Sequence of chain 1.A:
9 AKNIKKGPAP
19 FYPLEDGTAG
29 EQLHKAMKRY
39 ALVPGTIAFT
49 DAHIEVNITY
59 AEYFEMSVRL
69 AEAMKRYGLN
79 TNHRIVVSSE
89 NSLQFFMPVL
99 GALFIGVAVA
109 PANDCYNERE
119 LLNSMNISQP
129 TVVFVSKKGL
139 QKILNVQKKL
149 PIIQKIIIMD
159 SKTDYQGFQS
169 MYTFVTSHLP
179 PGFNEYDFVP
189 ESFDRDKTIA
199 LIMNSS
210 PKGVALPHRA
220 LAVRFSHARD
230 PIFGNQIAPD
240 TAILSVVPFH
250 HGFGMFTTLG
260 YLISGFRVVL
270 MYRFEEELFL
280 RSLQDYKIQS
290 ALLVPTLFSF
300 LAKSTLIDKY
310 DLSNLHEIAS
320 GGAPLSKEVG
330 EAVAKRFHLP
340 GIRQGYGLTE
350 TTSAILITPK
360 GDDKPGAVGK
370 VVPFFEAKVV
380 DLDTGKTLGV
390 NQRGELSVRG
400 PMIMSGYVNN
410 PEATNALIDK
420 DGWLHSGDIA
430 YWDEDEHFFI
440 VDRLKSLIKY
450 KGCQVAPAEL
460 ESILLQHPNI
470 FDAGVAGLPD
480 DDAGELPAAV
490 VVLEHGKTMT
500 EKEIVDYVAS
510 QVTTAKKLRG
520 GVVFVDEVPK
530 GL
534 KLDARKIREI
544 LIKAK

Binding-site contacts:
Ligand atom C2 contacts residue CYS113 of chain 1.A at 2.8 Å (hydrophobic).
Ligand atom N1 contacts residue CYS113 of chain 1.A at 3.3 Å (h-bond).
Ligand atom O15 contacts residue CYS113 of chain 1.A at 3.5 Å (h-bond).
Ligand atom O13 contacts residue LYS450 of chain 1.A at 3.4 Å (salt-bridge).
Ligand atom C12 contacts residue CYS452 of chain 1.A at 2.8 Å (hydrophobic).
Ligand atom C11 contacts residue TYR449 of chain 1.A at 4.0 Å (hydrophobic).
Ligand atom C11 contacts residue LYS450 of chain 1.A at 4.0 Å.
Ligand atom C11 contacts residue CYS452 of chain 1.A at 1.8 Å (hydrophobic).
Ligand atom C7 contacts residue CYS452 of chain 1.A at 4.3 Å (hydrophobic).
Ligand atom C6 contacts residue THR513 of chain 1.A at 4.0 Å.
Ligand atom C6 contacts residue CYS113 of chain 1.A at 3.4 Å (hydrophobic).
Ligand atom O13 contacts residue CYS452 of chain 1.A at 3.1 Å (h-bond).
Ligand atom C3 contacts residue CYS113 of chain 1.A at 1.8 Å (hydrophobic).
Ligand atom C12 contacts residue LYS450 of chain 1.A at 4.1 Å.
Ligand atom C7 contacts residue THR513 of chain 1.A at 4.0 Å.
Ligand atom N8 contacts residue CYS452 of chain 1.A at 3.9 Å.
Ligand atom C11 contacts residue ALA514 of chain 1.A at 4.1 Å (hydrophobic).

A small-molecule ligand and the protein it binds are described below.
Small molecule (SMILES): O=C(O)CCCC(=O)NCCNC(=O)CCC(=O)O